Sequence of chain 1.D:
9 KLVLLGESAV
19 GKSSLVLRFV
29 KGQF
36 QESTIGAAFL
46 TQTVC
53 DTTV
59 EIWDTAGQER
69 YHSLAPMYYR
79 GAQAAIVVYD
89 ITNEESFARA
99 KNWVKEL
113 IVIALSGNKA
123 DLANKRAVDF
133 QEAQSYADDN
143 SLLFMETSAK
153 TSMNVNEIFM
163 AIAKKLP

A small-molecule ligand and the protein it binds are described below.
Small molecule (SMILES): Nc1nc2c(ncn2[C@@H]2O[C@H](CO[P](=O)(O)O[P](=O)(O)NP(=O)(O)O)[C@@H](O)[C@H]2O)c(=O)[nH]1

Binding-site contacts:
Ligand atom N3B contacts residue ALA17 of chain 1.D at 2.8 Å (h-bond).
Ligand atom O3G contacts residue LYS20 of chain 1.D at 3.1 Å (salt-bridge).
Ligand atom N7 contacts residue SER22 of chain 1.D at 3.3 Å (h-bond).
Ligand atom N7 contacts residue ALA151 of chain 1.D at 3.2 Å.
Ligand atom O2B contacts residue SER21 of chain 1.D at 2.8 Å (h-bond).
Ligand atom O1A contacts residue SER22 of chain 1.D at 2.7 Å (h-bond).
Ligand atom O1B contacts residue VAL18 of chain 1.D at 3.0 Å (h-bond).
Ligand atom PB contacts residue MG1 of chain 1.Q at 3.0 Å.
Ligand atom N2 contacts residue ASP123 of chain 1.D at 3.1 Å (salt-bridge).
Ligand atom PB contacts residue ALA17 of chain 1.D at 3.3 Å.
Ligand atom O1B contacts residue LYS20 of chain 1.D at 3.0 Å (salt-bridge).
Ligand atom N1 contacts residue ASP123 of chain 1.D at 3.0 Å (salt-bridge).
Ligand atom O6 contacts residue LYS121 of chain 1.D at 3.4 Å.
Ligand atom N7 contacts residue ASN120 of chain 1.D at 3.2 Å (h-bond).
Ligand atom O2G contacts residue THR39 of chain 1.D at 3.0 Å.
Ligand atom O3G contacts residue SER16 of chain 1.D at 3.2 Å.
Ligand atom O3A contacts residue ALA17 of chain 1.D at 3.1 Å.
Ligand atom N2 contacts residue LEU124 of chain 1.D at 3.5 Å.
Ligand atom O6 contacts residue LYS152 of chain 1.D at 2.8 Å (salt-bridge).
Ligand atom O1A contacts residue GLY19 of chain 1.D at 3.2 Å.
Ligand atom N1 contacts residue LYS152 of chain 1.D at 3.2 Å.
Ligand atom N3B contacts residue MG1 of chain 1.Q at 3.1 Å.
Ligand atom O1B contacts residue ALA17 of chain 1.D at 3.0 Å (h-bond).
Ligand atom N9 contacts residue LYS121 of chain 1.D at 3.3 Å.
Ligand atom O1B contacts residue GLY19 of chain 1.D at 3.4 Å (h-bond).
Ligand atom O3G contacts residue GLY65 of chain 1.D at 2.9 Å (h-bond).
Ligand atom PG contacts residue MG1 of chain 1.Q at 3.0 Å.
Ligand atom O2G contacts residue MG1 of chain 1.Q at 2.0 Å.
Ligand atom O6 contacts residue ALA151 of chain 1.D at 2.6 Å (h-bond).
Ligand atom C8 contacts residue GLY19 of chain 1.D at 3.5 Å.
Ligand atom O6 contacts residue SER150 of chain 1.D at 3.2 Å.
Ligand atom C5 contacts residue LYS121 of chain 1.D at 3.4 Å.
Ligand atom C8 contacts residue SER22 of chain 1.D at 3.0 Å.
Ligand atom O1G contacts residue SER38 of chain 1.D at 2.6 Å (h-bond).
Ligand atom C6 contacts residue LYS152 of chain 1.D at 3.3 Å.
Ligand atom O2B contacts residue MG1 of chain 1.Q at 1.9 Å.
Ligand atom O2A contacts residue GLU37 of chain 1.D at 3.5 Å (salt-bridge).
Ligand atom O4' contacts residue LYS121 of chain 1.D at 2.6 Å (salt-bridge).
Ligand atom O1A contacts residue SER21 of chain 1.D at 3.1 Å (h-bond).
Ligand atom O3A contacts residue GLY19 of chain 1.D at 3.3 Å (h-bond).